Binding-site contacts:
Ligand atom O6 contacts residue ASN66 of chain 6.A at 4.5 Å.
Ligand atom O4 contacts residue TRP358 of chain 6.A at 4.1 Å.
Ligand atom O6 contacts residue TRP358 of chain 6.A at 3.7 Å.
Ligand atom O7 contacts residue ASN66 of chain 6.A at 3.8 Å.
Ligand atom C2 contacts residue ASN66 of chain 6.A at 2.4 Å.
Ligand atom C4 contacts residue ASN66 of chain 6.A at 4.2 Å.
Ligand atom C7 contacts residue ASN66 of chain 6.A at 3.5 Å.
Ligand atom O5 contacts residue TRP358 of chain 6.A at 4.0 Å.
Ligand atom C2 contacts residue TRP358 of chain 6.A at 4.5 Å (hydrophobic).
Ligand atom C4 contacts residue TRP358 of chain 6.A at 3.7 Å (hydrophobic).
Ligand atom C5 contacts residue ASN66 of chain 6.A at 3.7 Å.
Ligand atom C5 contacts residue TRP358 of chain 6.A at 4.2 Å (hydrophobic).
Ligand atom O3 contacts residue TRP358 of chain 6.A at 4.3 Å.
Ligand atom C1 contacts residue TRP358 of chain 6.A at 4.2 Å (hydrophobic).
Ligand atom C3 contacts residue ASN66 of chain 6.A at 3.8 Å.
Ligand atom O5 contacts residue ASN66 of chain 6.A at 2.4 Å (h-bond).
Ligand atom C6 contacts residue TRP358 of chain 6.A at 3.8 Å (hydrophobic).
Ligand atom C1 contacts residue ASN66 of chain 6.A at 1.4 Å.
Ligand atom N2 contacts residue ASN66 of chain 6.A at 2.9 Å (h-bond).

A protein and the small-molecule ligand that binds it are described below.
Small molecule (SMILES): CC(=O)N[C@H]1[C@H](O[C@H]2[C@H](O)[C@@H](NC(C)=O)CO[C@@H]2CO)O[C@H](CO)[C@@H](O)[C@@H]1O

Sequence of chain 6.A:
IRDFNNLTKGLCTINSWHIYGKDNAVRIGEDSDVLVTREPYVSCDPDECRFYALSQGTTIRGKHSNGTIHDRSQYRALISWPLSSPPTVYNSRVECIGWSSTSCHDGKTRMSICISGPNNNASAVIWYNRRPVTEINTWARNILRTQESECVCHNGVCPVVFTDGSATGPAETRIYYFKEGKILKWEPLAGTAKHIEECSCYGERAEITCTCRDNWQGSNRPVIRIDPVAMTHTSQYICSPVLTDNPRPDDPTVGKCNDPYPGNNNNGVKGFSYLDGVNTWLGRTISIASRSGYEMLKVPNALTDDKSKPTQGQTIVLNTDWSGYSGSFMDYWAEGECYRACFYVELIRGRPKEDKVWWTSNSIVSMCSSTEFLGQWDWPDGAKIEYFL